Binding-site contacts:
Ligand atom O5 contacts residue HIS122 of chain 1.B at 3.4 Å.
Ligand atom C8 contacts residue LEU82 of chain 1.B at 3.8 Å (hydrophobic).
Ligand atom N2 contacts residue ASN83 of chain 1.B at 3.0 Å (h-bond).
Ligand atom C7 contacts residue ASN83 of chain 1.B at 3.4 Å.
Ligand atom O5 contacts residue ASN83 of chain 1.B at 2.3 Å (h-bond).
Ligand atom O6 contacts residue HIS122 of chain 1.B at 3.4 Å (h-bond).
Ligand atom C3 contacts residue ASN83 of chain 1.B at 3.8 Å.
Ligand atom C2 contacts residue ASN83 of chain 1.B at 2.5 Å.
Ligand atom C6 contacts residue HIS122 of chain 1.B at 4.1 Å.
Ligand atom C8 contacts residue ASN83 of chain 1.B at 4.0 Å.
Ligand atom C1 contacts residue HIS122 of chain 1.B at 3.9 Å.
Ligand atom C4 contacts residue ASN83 of chain 1.B at 4.3 Å.
Ligand atom C5 contacts residue ASN83 of chain 1.B at 3.6 Å.
Ligand atom O7 contacts residue ASN83 of chain 1.B at 3.8 Å.
Ligand atom C1 contacts residue ASN83 of chain 1.B at 1.4 Å.
Ligand atom C5 contacts residue HIS122 of chain 1.B at 4.0 Å.
Ligand atom C8 contacts residue PRO81 of chain 1.B at 3.5 Å (hydrophobic).

A protein and the small-molecule ligand that binds it are described below.
Small molecule (SMILES): CC(=O)N[C@@H]1[C@@H](O)[C@H](O)[C@@H](CO)O[C@H]1O

Sequence of chain 1.B:
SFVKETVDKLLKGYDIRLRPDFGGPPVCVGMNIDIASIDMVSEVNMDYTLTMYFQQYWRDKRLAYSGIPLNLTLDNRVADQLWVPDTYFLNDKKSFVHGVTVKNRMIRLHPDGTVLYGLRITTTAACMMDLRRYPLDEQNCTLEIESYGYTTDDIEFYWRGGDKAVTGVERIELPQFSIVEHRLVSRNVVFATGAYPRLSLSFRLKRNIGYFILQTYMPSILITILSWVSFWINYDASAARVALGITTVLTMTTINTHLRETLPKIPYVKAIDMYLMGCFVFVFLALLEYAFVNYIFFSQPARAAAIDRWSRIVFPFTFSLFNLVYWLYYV